A small-molecule ligand and the protein it binds are described below.
Small molecule (SMILES): CC[C@H](C)[C@@H](C=O)NC(=O)[C@H](CCC(N)=O)NC(=O)[C@@H](N)CCSC

Sequence of chain 1.B:
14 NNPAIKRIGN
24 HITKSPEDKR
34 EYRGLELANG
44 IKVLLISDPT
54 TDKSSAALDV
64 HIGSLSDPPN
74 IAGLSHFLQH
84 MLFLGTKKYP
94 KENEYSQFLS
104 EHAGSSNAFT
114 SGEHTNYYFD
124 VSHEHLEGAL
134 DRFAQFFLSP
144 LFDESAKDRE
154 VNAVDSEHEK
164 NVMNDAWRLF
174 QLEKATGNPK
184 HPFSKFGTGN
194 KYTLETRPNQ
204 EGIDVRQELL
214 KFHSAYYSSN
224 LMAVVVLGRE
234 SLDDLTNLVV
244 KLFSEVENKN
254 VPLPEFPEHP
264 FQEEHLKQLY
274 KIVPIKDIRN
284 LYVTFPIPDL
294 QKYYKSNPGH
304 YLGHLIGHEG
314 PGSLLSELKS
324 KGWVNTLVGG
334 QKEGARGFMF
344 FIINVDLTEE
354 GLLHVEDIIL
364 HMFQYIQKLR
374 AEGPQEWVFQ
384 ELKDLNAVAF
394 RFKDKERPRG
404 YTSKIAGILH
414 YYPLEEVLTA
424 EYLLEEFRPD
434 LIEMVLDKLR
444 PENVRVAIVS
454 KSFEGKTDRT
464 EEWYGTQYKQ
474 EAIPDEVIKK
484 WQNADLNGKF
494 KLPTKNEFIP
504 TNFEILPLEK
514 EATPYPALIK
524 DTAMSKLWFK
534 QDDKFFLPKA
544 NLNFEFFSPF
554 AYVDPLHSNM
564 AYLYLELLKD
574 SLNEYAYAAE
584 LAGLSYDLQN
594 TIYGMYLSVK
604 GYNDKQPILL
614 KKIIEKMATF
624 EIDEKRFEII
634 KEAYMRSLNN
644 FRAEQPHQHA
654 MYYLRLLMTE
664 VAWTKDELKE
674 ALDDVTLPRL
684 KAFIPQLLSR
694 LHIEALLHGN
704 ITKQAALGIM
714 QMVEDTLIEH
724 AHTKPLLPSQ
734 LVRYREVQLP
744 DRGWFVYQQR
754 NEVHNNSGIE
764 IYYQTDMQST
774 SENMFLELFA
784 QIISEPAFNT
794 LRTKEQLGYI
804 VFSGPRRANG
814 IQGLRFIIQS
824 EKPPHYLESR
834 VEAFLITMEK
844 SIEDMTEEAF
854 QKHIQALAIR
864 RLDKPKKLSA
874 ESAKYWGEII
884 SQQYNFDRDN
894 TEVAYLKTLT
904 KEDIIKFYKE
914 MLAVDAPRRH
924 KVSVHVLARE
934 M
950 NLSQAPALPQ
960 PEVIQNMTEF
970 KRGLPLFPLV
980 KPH

Binding-site contacts:
Ligand atom CD contacts residue GLY306 of chain 1.B at 3.9 Å.
Ligand atom CA contacts residue GLY332 of chain 1.B at 4.0 Å.
Ligand atom N contacts residue GLU312 of chain 1.B at 2.7 Å (salt-bridge).
Ligand atom C contacts residue VAL331 of chain 1.B at 4.1 Å (hydrophobic).
Ligand atom NE2 contacts residue HIS303 of chain 1.B at 2.9 Å (h-bond).
Ligand atom N contacts residue GLY332 of chain 1.B at 2.9 Å (h-bond).
Ligand atom C contacts residue GLY332 of chain 1.B at 3.5 Å.
Ligand atom SD contacts residue VAL331 of chain 1.B at 3.6 Å.
Ligand atom CA contacts residue TYR580 of chain 1.B at 3.6 Å (hydrophobic).
Ligand atom OE1 contacts residue GLY306 of chain 1.B at 3.5 Å.
Ligand atom CE contacts residue VAL331 of chain 1.B at 4.1 Å (hydrophobic).
Ligand atom CD contacts residue HIS303 of chain 1.B at 3.5 Å.
Ligand atom CD1 contacts residue LYS335 of chain 1.B at 3.9 Å.
Ligand atom OE1 contacts residue HIS303 of chain 1.B at 3.6 Å.
Ligand atom N contacts residue GLY310 of chain 1.B at 2.9 Å (h-bond).
Ligand atom C contacts residue GLY332 of chain 1.B at 4.0 Å.
Ligand atom CG2 contacts residue GLY332 of chain 1.B at 3.8 Å.
Ligand atom N contacts residue LEU330 of chain 1.B at 2.5 Å (h-bond).
Ligand atom CD1 contacts residue GLN334 of chain 1.B at 3.8 Å.
Ligand atom O contacts residue GLY332 of chain 1.B at 2.7 Å (h-bond).
Ligand atom O contacts residue GLY310 of chain 1.B at 3.6 Å.
Ligand atom CG contacts residue GLU312 of chain 1.B at 3.4 Å.
Ligand atom CB contacts residue GLU312 of chain 1.B at 3.5 Å.
Ligand atom CG2 contacts residue ILE345 of chain 1.B at 3.7 Å (hydrophobic).
Ligand atom CB contacts residue ILE345 of chain 1.B at 4.0 Å (hydrophobic).
Ligand atom CD contacts residue HIS307 of chain 1.B at 3.8 Å.
Ligand atom CG2 contacts residue GLN334 of chain 1.B at 3.1 Å.
Ligand atom CD1 contacts residue ILE345 of chain 1.B at 3.9 Å (hydrophobic).
Ligand atom NE2 contacts residue HIS307 of chain 1.B at 3.6 Å.
Ligand atom CA contacts residue GLU312 of chain 1.B at 3.6 Å.
Ligand atom C contacts residue GLY310 of chain 1.B at 3.5 Å.
Ligand atom CB contacts residue TYR580 of chain 1.B at 3.1 Å (hydrophobic).
Ligand atom CA contacts residue LEU330 of chain 1.B at 3.7 Å (hydrophobic).
Ligand atom CA contacts residue GLY332 of chain 1.B at 3.2 Å.
Ligand atom O contacts residue LEU330 of chain 1.B at 3.7 Å.
Ligand atom CB contacts residue GLY310 of chain 1.B at 3.7 Å.
Ligand atom CA contacts residue GLY310 of chain 1.B at 2.7 Å.
Ligand atom O contacts residue VAL331 of chain 1.B at 3.0 Å.
Ligand atom CG2 contacts residue GLY333 of chain 1.B at 3.5 Å.
Ligand atom OE1 contacts residue HIS307 of chain 1.B at 3.6 Å (h-bond).